Sequence of chain 1.A:
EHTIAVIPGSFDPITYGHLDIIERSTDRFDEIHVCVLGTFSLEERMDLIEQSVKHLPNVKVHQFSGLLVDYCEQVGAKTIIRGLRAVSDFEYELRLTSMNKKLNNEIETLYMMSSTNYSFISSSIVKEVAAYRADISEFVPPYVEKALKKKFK

A protein and the small-molecule ligand that binds it are described below.
Small molecule (SMILES): COc1cc(OC)nc([C@@H]2CCCC[C@H]2C(=O)NCc2ccc(Cl)c(Cl)c2)n1

Binding-site contacts:
Ligand atom CL7 contacts residue LEU38 of chain 1.A at 4.0 Å.
Ligand atom C4 contacts residue LEU103 of chain 1.A at 4.0 Å (hydrophobic).
Ligand atom C3 contacts residue LEU103 of chain 1.A at 3.9 Å (hydrophobic).
Ligand atom C13 contacts residue LEU103 of chain 1.A at 3.5 Å (hydrophobic).
Ligand atom C19 contacts residue LEU75 of chain 1.A at 4.0 Å (hydrophobic).
Ligand atom C14 contacts residue ASN107 of chain 1.A at 3.5 Å.
Ligand atom C14 contacts residue MET106 of chain 1.A at 3.8 Å (hydrophobic).
Ligand atom C16 contacts residue GLU135 of chain 1.B at 3.9 Å.
Ligand atom C23 contacts residue LEU75 of chain 1.A at 3.9 Å (hydrophobic).
Ligand atom C1 contacts residue LEU75 of chain 1.A at 3.9 Å (hydrophobic).
Ligand atom CL7 contacts residue VAL37 of chain 1.A at 4.0 Å.
Ligand atom C1 contacts residue ASN107 of chain 1.A at 3.2 Å.
Ligand atom C11 contacts residue ASN107 of chain 1.A at 4.0 Å.
Ligand atom O2 contacts residue ARG89 of chain 1.A at 3.7 Å.
Ligand atom N10 contacts residue ASN107 of chain 1.A at 3.3 Å (h-bond).
Ligand atom N10 contacts residue LEU75 of chain 1.A at 4.0 Å.
Ligand atom CL7 contacts residue CYS36 of chain 1.A at 3.1 Å.
Ligand atom C22 contacts residue TYR139 of chain 1.B at 3.6 Å (hydrophobic).
Ligand atom C30 contacts residue LEU75 of chain 1.A at 3.5 Å (hydrophobic).
Ligand atom N21 contacts residue GLU135 of chain 1.B at 3.6 Å.
Ligand atom CL7 contacts residue GLY10 of chain 1.A at 4.0 Å.
Ligand atom C22 contacts residue LEU75 of chain 1.A at 3.9 Å (hydrophobic).
Ligand atom N10 contacts residue LEU103 of chain 1.A at 4.0 Å.
Ligand atom C17 contacts residue GLU135 of chain 1.B at 4.0 Å.
Ligand atom O2 contacts residue LEU75 of chain 1.A at 3.6 Å.
Ligand atom C23 contacts residue GLY73 of chain 1.A at 3.9 Å.
Ligand atom C7 contacts residue TYR99 of chain 1.A at 4.0 Å (hydrophobic).
Ligand atom C22 contacts residue GLY73 of chain 1.A at 3.5 Å.
Ligand atom C15 contacts residue VAL136 of chain 1.B at 3.8 Å (hydrophobic).
Ligand atom C30 contacts residue GLY73 of chain 1.A at 3.2 Å.
Ligand atom O20 contacts residue LEU75 of chain 1.A at 2.9 Å (h-bond).
Ligand atom CL7 contacts residue PRO9 of chain 1.A at 3.5 Å.
Ligand atom C3 contacts residue LEU75 of chain 1.A at 3.8 Å (hydrophobic).
Ligand atom C19 contacts residue LEU74 of chain 1.A at 4.0 Å (hydrophobic).
Ligand atom O2 contacts residue PRO9 of chain 1.A at 3.9 Å.
Ligand atom C15 contacts residue MET106 of chain 1.A at 4.0 Å (hydrophobic).
Ligand atom CL9 contacts residue PHE71 of chain 1.A at 3.6 Å.
Ligand atom O20 contacts residue LEU74 of chain 1.A at 3.7 Å.
Ligand atom C16 contacts residue LEU74 of chain 1.A at 3.6 Å (hydrophobic).
Ligand atom C14 contacts residue LEU103 of chain 1.A at 4.0 Å (hydrophobic).

Sequence of chain 1.B:
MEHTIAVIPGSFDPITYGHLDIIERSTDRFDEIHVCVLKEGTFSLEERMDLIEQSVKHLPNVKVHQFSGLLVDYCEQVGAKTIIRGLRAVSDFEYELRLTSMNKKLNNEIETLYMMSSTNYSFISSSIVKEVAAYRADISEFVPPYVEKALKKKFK